This protein binds this small molecule.
Small molecule (SMILES): CC(=O)N[C@H]1[C@H](O[C@H]2[C@H](O)[C@@H](NC(C)=O)CO[C@@H]2CO)O[C@H](CO)[C@@H](O[C@H]2O[C@H](CO)[C@@H](O)[C@H](O)[C@@H]2O)[C@@H]1O

Sequence of chain 1.A:
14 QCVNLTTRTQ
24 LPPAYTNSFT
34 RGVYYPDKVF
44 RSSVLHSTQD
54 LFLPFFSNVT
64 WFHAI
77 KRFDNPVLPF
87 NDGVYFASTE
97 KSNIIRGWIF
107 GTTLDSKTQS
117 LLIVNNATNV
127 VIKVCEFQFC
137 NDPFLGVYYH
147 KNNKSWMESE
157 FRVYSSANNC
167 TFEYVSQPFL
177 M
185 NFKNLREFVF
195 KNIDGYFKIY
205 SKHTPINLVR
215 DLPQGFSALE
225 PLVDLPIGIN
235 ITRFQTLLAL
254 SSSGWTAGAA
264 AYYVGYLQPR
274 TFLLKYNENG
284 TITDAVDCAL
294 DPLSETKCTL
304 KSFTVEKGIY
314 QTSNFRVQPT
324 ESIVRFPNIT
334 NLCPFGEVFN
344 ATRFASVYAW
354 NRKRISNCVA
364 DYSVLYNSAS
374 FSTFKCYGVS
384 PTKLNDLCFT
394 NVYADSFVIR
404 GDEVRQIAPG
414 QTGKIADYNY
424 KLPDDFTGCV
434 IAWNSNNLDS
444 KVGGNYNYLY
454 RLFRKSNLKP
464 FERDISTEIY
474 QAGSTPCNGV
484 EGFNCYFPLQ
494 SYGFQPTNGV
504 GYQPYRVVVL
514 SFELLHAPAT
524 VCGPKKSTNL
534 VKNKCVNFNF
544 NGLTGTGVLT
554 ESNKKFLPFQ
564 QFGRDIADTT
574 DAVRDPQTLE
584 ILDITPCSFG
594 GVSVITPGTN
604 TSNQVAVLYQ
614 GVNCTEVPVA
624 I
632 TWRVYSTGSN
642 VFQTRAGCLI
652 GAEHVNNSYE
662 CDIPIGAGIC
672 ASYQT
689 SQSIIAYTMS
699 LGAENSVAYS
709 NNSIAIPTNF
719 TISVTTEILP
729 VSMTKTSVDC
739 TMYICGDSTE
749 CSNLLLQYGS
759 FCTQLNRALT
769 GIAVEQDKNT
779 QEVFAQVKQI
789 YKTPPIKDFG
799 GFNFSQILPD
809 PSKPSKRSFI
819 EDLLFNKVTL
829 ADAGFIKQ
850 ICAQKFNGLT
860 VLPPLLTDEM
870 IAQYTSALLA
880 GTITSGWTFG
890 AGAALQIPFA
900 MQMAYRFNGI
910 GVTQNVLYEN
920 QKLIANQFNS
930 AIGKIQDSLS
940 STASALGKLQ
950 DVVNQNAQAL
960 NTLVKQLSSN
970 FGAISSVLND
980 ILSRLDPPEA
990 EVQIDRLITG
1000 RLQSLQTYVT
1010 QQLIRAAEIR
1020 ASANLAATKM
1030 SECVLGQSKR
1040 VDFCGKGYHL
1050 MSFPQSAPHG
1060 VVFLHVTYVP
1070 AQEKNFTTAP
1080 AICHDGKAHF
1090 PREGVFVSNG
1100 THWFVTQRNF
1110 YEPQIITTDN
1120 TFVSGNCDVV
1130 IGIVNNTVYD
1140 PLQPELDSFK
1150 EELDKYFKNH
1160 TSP

Binding-site contacts:
Ligand atom C8 contacts residue ASN1134 of chain 1.A at 4.4 Å.
Ligand atom C5 contacts residue ASN1134 of chain 1.A at 3.7 Å.
Ligand atom O5 contacts residue ASN1134 of chain 1.A at 2.4 Å (h-bond).
Ligand atom C4 contacts residue ASN1134 of chain 1.A at 4.2 Å.
Ligand atom O7 contacts residue ASN1134 of chain 1.A at 2.9 Å (h-bond).
Ligand atom C3 contacts residue ASN1134 of chain 1.A at 3.8 Å.
Ligand atom C1 contacts residue ASN1134 of chain 1.A at 1.4 Å.
Ligand atom C2 contacts residue ASN1134 of chain 1.A at 2.4 Å.
Ligand atom N2 contacts residue ASN1134 of chain 1.A at 2.9 Å (h-bond).
Ligand atom C7 contacts residue ASN1134 of chain 1.A at 3.1 Å.